Binding-site contacts:
Ligand atom O contacts residue GLU154 of chain 2.A at 3.1 Å.
Ligand atom CA contacts residue GLU312 of chain 2.A at 3.4 Å.
Ligand atom O contacts residue ASN196 of chain 2.A at 2.9 Å (h-bond).
Ligand atom CB contacts residue LYS195 of chain 2.A at 3.4 Å.
Ligand atom N contacts residue GLU154 of chain 2.A at 2.9 Å (salt-bridge).
Ligand atom O contacts residue LYS195 of chain 2.A at 2.9 Å (salt-bridge).
Ligand atom C contacts residue ASN196 of chain 2.A at 3.4 Å.
Ligand atom CE2 contacts residue SER111 of chain 2.A at 3.5 Å.
Ligand atom O contacts residue ASN196 of chain 2.A at 3.3 Å (h-bond).
Ligand atom O contacts residue GLU315 of chain 2.A at 3.5 Å.
Ligand atom N contacts residue GLU235 of chain 2.A at 2.7 Å (salt-bridge).
Ligand atom CG2 contacts residue TYR232 of chain 2.A at 3.1 Å (hydrophobic).
Ligand atom O contacts residue LYS79 of chain 2.A at 2.8 Å (salt-bridge).
Ligand atom N contacts residue ASN196 of chain 2.A at 2.7 Å (h-bond).
Ligand atom CE2 contacts residue ASN158 of chain 2.A at 3.2 Å.
Ligand atom O contacts residue THR199 of chain 2.A at 3.5 Å (h-bond).
Ligand atom CD1 contacts residue ILE200 of chain 2.A at 3.5 Å (hydrophobic).
Ligand atom CD1 contacts residue ASN196 of chain 2.A at 3.2 Å.
Ligand atom O contacts residue ASN158 of chain 2.A at 3.4 Å (h-bond).
Ligand atom CB contacts residue ILE313 of chain 2.A at 3.5 Å (hydrophobic).
Ligand atom CB contacts residue SER275 of chain 2.A at 3.5 Å.
Ligand atom CD1 contacts residue LEU188 of chain 2.A at 3.2 Å (hydrophobic).
Ligand atom CA contacts residue ASN196 of chain 2.A at 3.1 Å.
Ligand atom N contacts residue LYS314 of chain 2.A at 2.6 Å (salt-bridge).
Ligand atom CD2 contacts residue GLU312 of chain 2.A at 3.3 Å.
Ligand atom CB contacts residue GLU312 of chain 2.A at 3.2 Å.
Ligand atom CD1 contacts residue GLU154 of chain 2.A at 2.9 Å.
Ligand atom N contacts residue GLU312 of chain 2.A at 2.6 Å (salt-bridge).
Ligand atom OG1 contacts residue LYS195 of chain 2.A at 2.4 Å (salt-bridge).
Ligand atom CG2 contacts residue ASN161 of chain 2.A at 3.4 Å.
Ligand atom O contacts residue LYS314 of chain 2.A at 2.7 Å (salt-bridge).
Ligand atom N contacts residue ASN158 of chain 2.A at 3.3 Å (h-bond).
Ligand atom CZ contacts residue GLY115 of chain 2.A at 3.3 Å.
Ligand atom CD1 contacts residue THR192 of chain 2.A at 3.3 Å.
Ligand atom O contacts residue ILE313 of chain 2.A at 2.9 Å.
Ligand atom OG1 contacts residue GLU312 of chain 2.A at 2.4 Å (salt-bridge).
Ligand atom CD2 contacts residue PRO311 of chain 2.A at 3.3 Å (hydrophobic).
Ligand atom CG1 contacts residue GLU154 of chain 2.A at 2.8 Å.
Ligand atom CA contacts residue LYS314 of chain 2.A at 3.5 Å.
Ligand atom CD1 contacts residue THR189 of chain 2.A at 3.2 Å.

Sequence of chain 2.A:
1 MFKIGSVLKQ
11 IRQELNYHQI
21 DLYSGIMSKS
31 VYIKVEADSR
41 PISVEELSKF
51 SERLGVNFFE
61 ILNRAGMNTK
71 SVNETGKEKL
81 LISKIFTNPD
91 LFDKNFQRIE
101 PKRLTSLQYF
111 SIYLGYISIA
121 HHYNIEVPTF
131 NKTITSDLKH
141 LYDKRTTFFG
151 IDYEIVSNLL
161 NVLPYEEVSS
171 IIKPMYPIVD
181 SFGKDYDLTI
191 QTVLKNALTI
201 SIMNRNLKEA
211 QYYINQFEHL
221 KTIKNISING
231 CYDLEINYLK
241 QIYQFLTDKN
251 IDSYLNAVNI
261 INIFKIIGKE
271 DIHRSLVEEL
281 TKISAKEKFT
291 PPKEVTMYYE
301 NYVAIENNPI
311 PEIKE

A protein and the small-molecule ligand that binds it are described below.
Small molecule (SMILES): CC[C@H](C)[C@H](NC(=O)[C@H](Cc1ccccc1)NC(=O)[C@@H](NC(=O)[C@H](CC(C)C)NC(=O)[C@@H](NC(=O)[C@@H](NC(=O)[C@H](C)N)[C@@H](C)CC)[C@@H](C)O)[C@@H](C)CC)C(=O)O